Sequence of chain 1.A:
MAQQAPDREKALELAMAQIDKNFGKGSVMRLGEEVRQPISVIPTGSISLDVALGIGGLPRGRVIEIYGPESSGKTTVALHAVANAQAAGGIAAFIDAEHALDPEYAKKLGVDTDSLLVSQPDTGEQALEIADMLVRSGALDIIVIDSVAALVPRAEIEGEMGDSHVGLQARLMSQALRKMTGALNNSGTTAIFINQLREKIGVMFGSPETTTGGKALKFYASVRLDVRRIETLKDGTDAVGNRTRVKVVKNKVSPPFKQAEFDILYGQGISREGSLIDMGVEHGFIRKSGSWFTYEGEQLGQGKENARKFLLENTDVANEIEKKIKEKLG

A small-molecule ligand and the protein it binds are described below.
Small molecule (SMILES): Nc1ncnc2c1ncn2[C@H]1C[C@H](O)[C@@H](CO[P](=O)(O)O[P](=O)(O)OP(=O)(O)O)O1

Binding-site contacts:
Ligand atom PA contacts residue THR75 of chain 1.A at 3.8 Å.
Ligand atom O1A contacts residue THR75 of chain 1.A at 2.7 Å (h-bond).
Ligand atom O3B contacts residue SER71 of chain 1.A at 3.3 Å (h-bond).
Ligand atom O3A contacts residue SER72 of chain 1.A at 3.6 Å (h-bond).
Ligand atom O1A contacts residue THR76 of chain 1.A at 2.8 Å (h-bond).
Ligand atom O2G contacts residue PRO69 of chain 1.A at 3.5 Å (h-bond).
Ligand atom O2B contacts residue THR75 of chain 1.A at 3.0 Å (h-bond).
Ligand atom O2B contacts residue GLY73 of chain 1.A at 2.9 Å.
Ligand atom O3B contacts residue SER72 of chain 1.A at 3.8 Å.
Ligand atom O3G contacts residue SER71 of chain 1.A at 2.5 Å (h-bond).
Ligand atom O3' contacts residue ASN242 of chain 1.A at 3.2 Å (h-bond).
Ligand atom C5' contacts residue SER72 of chain 1.A at 3.8 Å.
Ligand atom O3G contacts residue GLU70 of chain 1.A at 2.9 Å.
Ligand atom PB contacts residue GLY73 of chain 1.A at 3.7 Å.
Ligand atom N3 contacts residue GLY267 of chain 1.A at 3.1 Å (h-bond).
Ligand atom C5 contacts residue TYR105 of chain 1.A at 3.7 Å (hydrophobic).
Ligand atom N6 contacts residue TYR105 of chain 1.A at 3.6 Å.
Ligand atom PG contacts residue SER71 of chain 1.A at 3.5 Å.
Ligand atom N1 contacts residue TYR105 of chain 1.A at 3.7 Å.
Ligand atom O2G contacts residue LYS74 of chain 1.A at 3.1 Å.
Ligand atom PB contacts residue LYS74 of chain 1.A at 3.4 Å.
Ligand atom O5' contacts residue THR76 of chain 1.A at 3.5 Å (h-bond).
Ligand atom O3A contacts residue GLY73 of chain 1.A at 2.9 Å (h-bond).
Ligand atom O3B contacts residue LYS74 of chain 1.A at 3.0 Å.
Ligand atom C6 contacts residue TYR105 of chain 1.A at 3.5 Å (hydrophobic).
Ligand atom O2G contacts residue GLN196 of chain 1.A at 2.7 Å (h-bond).
Ligand atom PG contacts residue GLU70 of chain 1.A at 3.8 Å.
Ligand atom O1B contacts residue THR75 of chain 1.A at 2.6 Å (h-bond).
Ligand atom C2 contacts residue GLY267 of chain 1.A at 3.2 Å.
Ligand atom O2G contacts residue GLU70 of chain 1.A at 3.7 Å.
Ligand atom C4 contacts residue TYR105 of chain 1.A at 3.7 Å (hydrophobic).
Ligand atom PG contacts residue LYS74 of chain 1.A at 3.7 Å.
Ligand atom O2B contacts residue LYS74 of chain 1.A at 2.5 Å (salt-bridge).
Ligand atom N6 contacts residue ASP102 of chain 1.A at 3.8 Å.
Ligand atom O5' contacts residue GLY73 of chain 1.A at 3.8 Å.
Ligand atom PB contacts residue THR75 of chain 1.A at 3.7 Å.
Ligand atom O4' contacts residue TYR105 of chain 1.A at 3.9 Å.
Ligand atom O1A contacts residue GLY73 of chain 1.A at 3.7 Å.
Ligand atom C5' contacts residue SER71 of chain 1.A at 3.6 Å.
Ligand atom PA contacts residue THR76 of chain 1.A at 3.7 Å.